Sequence of chain 1.A:
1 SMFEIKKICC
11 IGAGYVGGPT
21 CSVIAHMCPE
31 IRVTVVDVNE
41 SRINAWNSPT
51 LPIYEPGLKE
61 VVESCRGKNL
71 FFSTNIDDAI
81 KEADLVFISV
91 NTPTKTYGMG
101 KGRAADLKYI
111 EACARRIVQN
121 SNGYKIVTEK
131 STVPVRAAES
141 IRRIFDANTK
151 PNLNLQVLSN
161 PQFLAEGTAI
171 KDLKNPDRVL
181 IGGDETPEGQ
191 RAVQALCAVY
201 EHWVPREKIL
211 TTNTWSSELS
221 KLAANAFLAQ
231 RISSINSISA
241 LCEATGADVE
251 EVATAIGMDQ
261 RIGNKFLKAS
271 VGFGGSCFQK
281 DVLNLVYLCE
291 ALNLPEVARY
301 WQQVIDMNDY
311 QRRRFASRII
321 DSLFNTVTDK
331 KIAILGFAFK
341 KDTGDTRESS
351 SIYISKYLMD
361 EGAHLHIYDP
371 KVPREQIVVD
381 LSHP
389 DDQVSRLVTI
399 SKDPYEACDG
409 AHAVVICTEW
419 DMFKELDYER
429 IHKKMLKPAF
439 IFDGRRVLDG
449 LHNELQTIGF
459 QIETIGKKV

Sequence of chain 1.B:
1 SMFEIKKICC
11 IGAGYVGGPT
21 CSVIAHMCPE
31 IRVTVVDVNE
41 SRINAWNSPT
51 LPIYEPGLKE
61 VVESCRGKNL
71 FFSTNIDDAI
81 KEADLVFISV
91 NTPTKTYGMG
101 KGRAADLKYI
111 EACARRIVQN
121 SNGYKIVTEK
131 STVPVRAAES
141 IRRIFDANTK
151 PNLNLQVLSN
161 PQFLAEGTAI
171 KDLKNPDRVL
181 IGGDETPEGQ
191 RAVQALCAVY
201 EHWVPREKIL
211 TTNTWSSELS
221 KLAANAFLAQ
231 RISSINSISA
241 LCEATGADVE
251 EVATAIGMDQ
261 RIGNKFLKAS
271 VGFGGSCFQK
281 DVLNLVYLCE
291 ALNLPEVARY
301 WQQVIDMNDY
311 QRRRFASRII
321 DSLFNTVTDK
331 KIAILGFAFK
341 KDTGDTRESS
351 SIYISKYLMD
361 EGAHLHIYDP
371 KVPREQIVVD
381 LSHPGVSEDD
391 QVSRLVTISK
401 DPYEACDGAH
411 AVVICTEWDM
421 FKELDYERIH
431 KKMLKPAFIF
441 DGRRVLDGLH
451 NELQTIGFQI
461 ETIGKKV

Binding-site contacts:
Ligand atom C3C contacts residue PHE339 of chain 1.A at 3.6 Å (hydrophobic).
Ligand atom O3' contacts residue ARG261 of chain 1.B at 2.9 Å (salt-bridge).
Ligand atom O2 contacts residue SER270 of chain 1.A at 2.8 Å (h-bond).
Ligand atom C5' contacts residue CYS277 of chain 1.A at 2.9 Å (hydrophobic).
Ligand atom C6' contacts residue CYS277 of chain 1.A at 2.0 Å (hydrophobic).
Ligand atom C4' contacts residue LEU164 of chain 1.A at 3.3 Å (hydrophobic).
Ligand atom O4' contacts residue LYS221 of chain 1.A at 2.9 Å (salt-bridge).
Ligand atom O4' contacts residue PHE163 of chain 1.A at 3.4 Å.
Ligand atom O2A contacts residue PHE266 of chain 1.A at 3.3 Å.
Ligand atom N3 contacts residue EDO1 of chain 1.K at 3.1 Å.
Ligand atom O1A contacts residue LYS340 of chain 1.A at 3.1 Å (salt-bridge).
Ligand atom N3 contacts residue LYS268 of chain 1.A at 2.8 Å (salt-bridge).
Ligand atom O3A contacts residue LYS340 of chain 1.A at 3.2 Å (salt-bridge).
Ligand atom O6' contacts residue ASN225 of chain 1.A at 2.9 Å (h-bond).
Ligand atom O6' contacts residue CYS277 of chain 1.A at 2.6 Å (h-bond).
Ligand atom O3C contacts residue GLY274 of chain 1.A at 2.8 Å (h-bond).
Ligand atom O5' contacts residue CYS277 of chain 1.A at 3.0 Å (h-bond).
Ligand atom O2A contacts residue PHE278 of chain 1.A at 3.4 Å.
Ligand atom C6 contacts residue ILE232 of chain 1.A at 3.6 Å (hydrophobic).
Ligand atom O4' contacts residue LEU164 of chain 1.A at 2.6 Å (h-bond).
Ligand atom O4C contacts residue ILE232 of chain 1.A at 3.4 Å.
Ligand atom C2 contacts residue EDO1 of chain 1.K at 3.2 Å.
Ligand atom O1B contacts residue GLU166 of chain 1.A at 3.1 Å (salt-bridge).
Ligand atom O4' contacts residue GLN162 of chain 1.A at 3.5 Å (h-bond).
Ligand atom C4' contacts residue LYS221 of chain 1.A at 3.3 Å.
Ligand atom O2 contacts residue EDO1 of chain 1.K at 3.3 Å.
Ligand atom O2C contacts residue ARG443 of chain 1.A at 2.9 Å (salt-bridge).
Ligand atom O3C contacts residue PHE339 of chain 1.A at 2.9 Å (h-bond).
Ligand atom N1 contacts residue ILE232 of chain 1.A at 3.5 Å.
Ligand atom O4 contacts residue LYS268 of chain 1.A at 3.0 Å (salt-bridge).
Ligand atom C4 contacts residue EDO1 of chain 1.K at 3.5 Å.
Ligand atom O2' contacts residue ARG261 of chain 1.B at 3.0 Å (salt-bridge).
Ligand atom C5' contacts residue LEU164 of chain 1.A at 3.3 Å (hydrophobic).
Ligand atom O1B contacts residue PHE339 of chain 1.A at 3.6 Å.
Ligand atom O4 contacts residue PHE266 of chain 1.A at 3.3 Å.
Ligand atom O4C contacts residue PHE273 of chain 1.A at 3.4 Å.
Ligand atom C4C contacts residue GLY274 of chain 1.A at 3.4 Å.
Ligand atom C4 contacts residue LYS268 of chain 1.A at 3.6 Å.
Ligand atom O4 contacts residue LEU267 of chain 1.A at 3.5 Å (h-bond).
Ligand atom O6' contacts residue LYS221 of chain 1.A at 3.0 Å (salt-bridge).

The protein below binds the small molecule below.
Small molecule (SMILES): O=c1ccn([C@@H]2O[C@H](CO[P](=O)(O)O[P](=O)(O)O[C@H]3O[C@H](CO)[C@@H](O)[C@H](O)[C@H]3O)[C@@H](O)[C@H]2O)c(=O)[nH]1